Sequence of chain 1.B:
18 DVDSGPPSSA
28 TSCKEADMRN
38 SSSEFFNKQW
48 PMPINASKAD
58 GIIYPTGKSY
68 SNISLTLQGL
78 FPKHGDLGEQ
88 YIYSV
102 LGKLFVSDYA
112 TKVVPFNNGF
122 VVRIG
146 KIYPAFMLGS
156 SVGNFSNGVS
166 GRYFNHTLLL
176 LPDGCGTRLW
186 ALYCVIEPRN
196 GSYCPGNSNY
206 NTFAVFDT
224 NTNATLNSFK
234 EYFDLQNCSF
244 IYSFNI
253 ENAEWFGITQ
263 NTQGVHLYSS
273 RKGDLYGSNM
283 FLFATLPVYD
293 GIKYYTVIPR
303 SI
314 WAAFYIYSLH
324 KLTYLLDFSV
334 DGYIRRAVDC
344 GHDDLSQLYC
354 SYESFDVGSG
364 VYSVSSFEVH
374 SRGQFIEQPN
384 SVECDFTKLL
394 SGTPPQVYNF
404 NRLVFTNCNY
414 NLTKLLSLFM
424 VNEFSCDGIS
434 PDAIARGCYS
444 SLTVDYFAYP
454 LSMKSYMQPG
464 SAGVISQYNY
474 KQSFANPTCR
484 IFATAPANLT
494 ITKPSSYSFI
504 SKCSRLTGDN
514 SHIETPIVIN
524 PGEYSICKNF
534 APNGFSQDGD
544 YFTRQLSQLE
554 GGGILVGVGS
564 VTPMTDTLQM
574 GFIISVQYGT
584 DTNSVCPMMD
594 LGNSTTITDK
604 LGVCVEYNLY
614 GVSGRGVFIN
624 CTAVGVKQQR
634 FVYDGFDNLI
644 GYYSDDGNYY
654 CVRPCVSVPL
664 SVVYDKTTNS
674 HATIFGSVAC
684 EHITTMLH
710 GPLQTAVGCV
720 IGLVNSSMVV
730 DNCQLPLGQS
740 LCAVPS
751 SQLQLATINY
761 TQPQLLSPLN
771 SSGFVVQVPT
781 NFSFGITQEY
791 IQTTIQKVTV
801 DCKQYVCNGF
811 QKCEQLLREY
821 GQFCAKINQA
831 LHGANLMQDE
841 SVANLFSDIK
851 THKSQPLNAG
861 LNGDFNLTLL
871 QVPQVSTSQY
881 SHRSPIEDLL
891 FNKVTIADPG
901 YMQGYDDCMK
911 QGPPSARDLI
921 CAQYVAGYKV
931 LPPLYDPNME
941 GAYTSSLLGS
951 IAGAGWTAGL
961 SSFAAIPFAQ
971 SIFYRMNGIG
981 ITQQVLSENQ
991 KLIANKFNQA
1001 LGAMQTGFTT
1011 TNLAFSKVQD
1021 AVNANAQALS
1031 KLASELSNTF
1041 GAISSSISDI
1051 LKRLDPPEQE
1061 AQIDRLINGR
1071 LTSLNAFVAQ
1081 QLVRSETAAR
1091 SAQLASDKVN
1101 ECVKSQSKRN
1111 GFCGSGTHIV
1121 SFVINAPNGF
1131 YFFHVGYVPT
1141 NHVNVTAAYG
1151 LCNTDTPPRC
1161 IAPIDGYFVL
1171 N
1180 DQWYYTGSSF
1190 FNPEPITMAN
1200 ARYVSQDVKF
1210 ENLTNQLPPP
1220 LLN

This protein binds this small molecule.
Small molecule (SMILES): CC(=O)N[C@H]1[C@H](O[C@H]2[C@H](O)[C@@H](NC(C)=O)CO[C@@H]2CO)O[C@H](CO)[C@@H](O)[C@@H]1O

Binding-site contacts:
Ligand atom O5 contacts residue ASN226 of chain 1.B at 2.4 Å (h-bond).
Ligand atom C5 contacts residue TRP185 of chain 1.B at 3.6 Å (hydrophobic).
Ligand atom C5 contacts residue ASP20 of chain 1.B at 4.3 Å.
Ligand atom C6 contacts residue GLY22 of chain 1.B at 4.3 Å.
Ligand atom C1 contacts residue GLY22 of chain 1.B at 4.2 Å.
Ligand atom C4 contacts residue ASN226 of chain 1.B at 4.2 Å.
Ligand atom C6 contacts residue LEU229 of chain 1.B at 4.3 Å (hydrophobic).
Ligand atom C4 contacts residue ASP20 of chain 1.B at 3.7 Å.
Ligand atom O5 contacts residue GLY22 of chain 1.B at 4.3 Å.
Ligand atom N2 contacts residue ASN226 of chain 1.B at 2.9 Å (h-bond).
Ligand atom O7 contacts residue ASN226 of chain 1.B at 3.2 Å (h-bond).
Ligand atom O4 contacts residue ASP20 of chain 1.B at 2.5 Å (salt-bridge).
Ligand atom C6 contacts residue TRP185 of chain 1.B at 3.6 Å (hydrophobic).
Ligand atom C6 contacts residue ILE244 of chain 1.B at 4.2 Å (hydrophobic).
Ligand atom O5 contacts residue TRP185 of chain 1.B at 3.8 Å.
Ligand atom C8 contacts residue ASN226 of chain 1.B at 4.4 Å.
Ligand atom C7 contacts residue ASN226 of chain 1.B at 3.2 Å.
Ligand atom C3 contacts residue ASN226 of chain 1.B at 3.8 Å.
Ligand atom C5 contacts residue ASN226 of chain 1.B at 3.7 Å.
Ligand atom O6 contacts residue GLY22 of chain 1.B at 3.5 Å (h-bond).
Ligand atom O6 contacts residue LEU229 of chain 1.B at 4.3 Å.
Ligand atom C3 contacts residue ASP20 of chain 1.B at 3.8 Å.
Ligand atom C2 contacts residue ASN226 of chain 1.B at 2.4 Å.
Ligand atom O6 contacts residue SER21 of chain 1.B at 3.5 Å.
Ligand atom O3 contacts residue ASP20 of chain 1.B at 3.7 Å.
Ligand atom O5 contacts residue LEU229 of chain 1.B at 4.1 Å.
Ligand atom C1 contacts residue ASN226 of chain 1.B at 1.4 Å.
Ligand atom C5 contacts residue GLY22 of chain 1.B at 4.0 Å.
Ligand atom C1 contacts residue TRP185 of chain 1.B at 4.4 Å (hydrophobic).